The small molecule below binds the protein below.
Small molecule (SMILES): CC(=O)N[C@H]1[C@H](O[C@H]2[C@H](O)[C@@H](NC(C)=O)CO[C@@H]2CO)O[C@H](CO)[C@@H](O)[C@@H]1O

Binding-site contacts:
Ligand atom C1 contacts residue PHE1103 of chain 1.B at 4.2 Å (hydrophobic).
Ligand atom C1 contacts residue THR1100 of chain 1.B at 4.3 Å.
Ligand atom C2 contacts residue THR1100 of chain 1.B at 3.9 Å.
Ligand atom C6 contacts residue HIS1101 of chain 1.B at 4.4 Å.
Ligand atom N2 contacts residue THR1100 of chain 1.B at 3.1 Å (h-bond).
Ligand atom N2 contacts residue HIS1101 of chain 1.B at 4.5 Å.
Ligand atom C7 contacts residue HIS1101 of chain 1.B at 3.9 Å.
Ligand atom N2 contacts residue ASN1098 of chain 1.B at 2.9 Å (h-bond).
Ligand atom O7 contacts residue HIS1101 of chain 1.B at 3.3 Å.
Ligand atom C1 contacts residue HIS1101 of chain 1.B at 4.3 Å.
Ligand atom C5 contacts residue ASN1098 of chain 1.B at 3.7 Å.
Ligand atom C8 contacts residue THR1100 of chain 1.B at 3.9 Å.
Ligand atom C2 contacts residue ASN1098 of chain 1.B at 2.5 Å.
Ligand atom O5 contacts residue HIS1101 of chain 1.B at 4.4 Å.
Ligand atom C4 contacts residue HIS1101 of chain 1.B at 3.7 Å.
Ligand atom C5 contacts residue HIS1101 of chain 1.B at 3.5 Å.
Ligand atom O4 contacts residue HIS1101 of chain 1.B at 3.4 Å (h-bond).
Ligand atom O5 contacts residue ASN1098 of chain 1.B at 2.4 Å (h-bond).
Ligand atom O7 contacts residue ASN1098 of chain 1.B at 3.6 Å (h-bond).
Ligand atom C3 contacts residue HIS1101 of chain 1.B at 3.5 Å.
Ligand atom O3 contacts residue HIS1101 of chain 1.B at 4.4 Å.
Ligand atom O3 contacts residue THR1100 of chain 1.B at 4.1 Å.
Ligand atom C3 contacts residue THR1100 of chain 1.B at 3.8 Å.
Ligand atom O5 contacts residue PHE1103 of chain 1.B at 3.8 Å.
Ligand atom C1 contacts residue ASN1098 of chain 1.B at 1.4 Å.
Ligand atom C3 contacts residue ASN1098 of chain 1.B at 3.8 Å.
Ligand atom C5 contacts residue PHE1103 of chain 1.B at 3.8 Å (hydrophobic).
Ligand atom O6 contacts residue PHE1103 of chain 1.B at 4.3 Å.
Ligand atom C8 contacts residue ASN1098 of chain 1.B at 3.6 Å.
Ligand atom C7 contacts residue THR1100 of chain 1.B at 4.0 Å.
Ligand atom C7 contacts residue ASN1098 of chain 1.B at 3.4 Å.
Ligand atom C4 contacts residue ASN1098 of chain 1.B at 4.2 Å.
Ligand atom C8 contacts residue GLY1099 of chain 1.B at 4.4 Å.
Ligand atom C6 contacts residue PHE1103 of chain 1.B at 3.6 Å (hydrophobic).

Sequence of chain 1.B:
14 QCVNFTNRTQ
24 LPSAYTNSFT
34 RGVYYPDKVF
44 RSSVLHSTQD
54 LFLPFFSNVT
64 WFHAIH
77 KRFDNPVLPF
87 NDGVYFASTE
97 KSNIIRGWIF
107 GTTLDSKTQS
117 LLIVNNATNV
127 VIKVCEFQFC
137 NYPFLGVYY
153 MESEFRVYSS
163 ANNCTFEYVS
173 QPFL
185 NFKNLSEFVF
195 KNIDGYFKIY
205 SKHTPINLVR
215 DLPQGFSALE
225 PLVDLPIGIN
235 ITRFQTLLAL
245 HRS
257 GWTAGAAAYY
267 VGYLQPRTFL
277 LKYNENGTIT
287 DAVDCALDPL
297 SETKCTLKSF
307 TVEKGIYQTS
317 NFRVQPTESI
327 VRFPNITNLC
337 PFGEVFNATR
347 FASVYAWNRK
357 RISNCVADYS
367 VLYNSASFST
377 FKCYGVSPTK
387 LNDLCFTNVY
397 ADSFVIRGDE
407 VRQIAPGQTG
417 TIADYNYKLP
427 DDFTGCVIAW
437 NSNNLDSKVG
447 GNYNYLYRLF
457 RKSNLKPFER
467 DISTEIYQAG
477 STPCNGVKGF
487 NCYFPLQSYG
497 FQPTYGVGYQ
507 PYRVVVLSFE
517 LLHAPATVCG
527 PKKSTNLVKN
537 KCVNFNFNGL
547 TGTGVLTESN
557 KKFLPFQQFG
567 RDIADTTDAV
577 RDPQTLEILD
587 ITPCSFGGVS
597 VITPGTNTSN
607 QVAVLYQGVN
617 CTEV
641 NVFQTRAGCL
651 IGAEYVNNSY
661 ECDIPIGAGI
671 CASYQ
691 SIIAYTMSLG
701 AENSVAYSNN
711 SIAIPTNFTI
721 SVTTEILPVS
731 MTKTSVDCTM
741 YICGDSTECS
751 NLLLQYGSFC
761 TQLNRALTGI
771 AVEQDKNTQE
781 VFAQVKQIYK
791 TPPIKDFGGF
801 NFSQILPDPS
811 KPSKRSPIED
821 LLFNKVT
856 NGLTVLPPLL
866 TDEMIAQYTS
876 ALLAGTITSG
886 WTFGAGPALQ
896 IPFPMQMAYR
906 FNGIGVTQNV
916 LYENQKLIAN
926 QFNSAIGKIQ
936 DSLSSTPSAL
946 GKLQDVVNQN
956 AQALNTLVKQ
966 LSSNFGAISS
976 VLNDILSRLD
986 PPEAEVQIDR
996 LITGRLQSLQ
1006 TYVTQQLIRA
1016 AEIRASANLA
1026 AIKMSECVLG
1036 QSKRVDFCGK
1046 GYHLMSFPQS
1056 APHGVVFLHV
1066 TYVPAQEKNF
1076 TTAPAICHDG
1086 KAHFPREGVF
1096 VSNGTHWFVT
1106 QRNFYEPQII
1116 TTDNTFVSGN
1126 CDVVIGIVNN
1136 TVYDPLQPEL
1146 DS